Sequence of chain 1.H:
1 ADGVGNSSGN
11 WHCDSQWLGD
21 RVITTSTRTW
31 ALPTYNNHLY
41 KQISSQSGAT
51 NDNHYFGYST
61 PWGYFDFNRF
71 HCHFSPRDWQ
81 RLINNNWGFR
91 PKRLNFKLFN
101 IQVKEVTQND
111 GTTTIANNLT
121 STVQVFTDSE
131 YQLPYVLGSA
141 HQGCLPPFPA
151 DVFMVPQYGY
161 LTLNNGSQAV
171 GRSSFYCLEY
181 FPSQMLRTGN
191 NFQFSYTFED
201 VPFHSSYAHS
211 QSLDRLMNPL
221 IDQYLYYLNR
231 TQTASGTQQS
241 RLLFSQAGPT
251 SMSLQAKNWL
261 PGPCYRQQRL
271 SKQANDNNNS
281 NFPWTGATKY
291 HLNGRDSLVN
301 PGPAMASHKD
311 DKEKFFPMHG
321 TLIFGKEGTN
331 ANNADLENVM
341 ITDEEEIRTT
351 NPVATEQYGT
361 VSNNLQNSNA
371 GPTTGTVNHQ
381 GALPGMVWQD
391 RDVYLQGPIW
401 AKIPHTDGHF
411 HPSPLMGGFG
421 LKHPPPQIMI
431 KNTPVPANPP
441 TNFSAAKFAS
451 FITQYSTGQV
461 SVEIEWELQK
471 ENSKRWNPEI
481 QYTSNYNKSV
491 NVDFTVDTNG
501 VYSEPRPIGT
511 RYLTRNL

Sequence of chain 1.W:
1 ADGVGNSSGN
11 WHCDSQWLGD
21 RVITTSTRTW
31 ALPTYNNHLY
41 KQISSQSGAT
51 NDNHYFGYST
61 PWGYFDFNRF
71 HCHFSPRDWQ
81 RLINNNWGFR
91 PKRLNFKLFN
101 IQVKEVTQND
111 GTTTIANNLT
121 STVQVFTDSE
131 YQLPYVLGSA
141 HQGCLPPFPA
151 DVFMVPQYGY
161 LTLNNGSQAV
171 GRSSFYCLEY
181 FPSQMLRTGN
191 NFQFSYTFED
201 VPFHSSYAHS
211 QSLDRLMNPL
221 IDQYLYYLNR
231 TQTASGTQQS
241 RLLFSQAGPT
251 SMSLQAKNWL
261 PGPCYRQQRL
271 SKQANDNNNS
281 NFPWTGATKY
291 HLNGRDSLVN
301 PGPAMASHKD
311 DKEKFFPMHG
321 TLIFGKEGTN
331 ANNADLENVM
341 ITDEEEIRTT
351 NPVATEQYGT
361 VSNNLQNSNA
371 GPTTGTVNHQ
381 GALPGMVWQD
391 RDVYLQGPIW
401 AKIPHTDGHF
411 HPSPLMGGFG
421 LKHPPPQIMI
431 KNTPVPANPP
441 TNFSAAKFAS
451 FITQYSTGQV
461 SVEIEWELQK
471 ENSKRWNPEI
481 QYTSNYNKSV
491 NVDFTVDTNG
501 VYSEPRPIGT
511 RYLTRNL

Binding-site contacts:
Ligand atom N9 contacts residue HIS411 of chain 1.H at 4.5 Å.
Ligand atom C5 contacts residue PRO202 of chain 1.H at 3.9 Å (hydrophobic).
Ligand atom N9 contacts residue PRO412 of chain 1.H at 4.4 Å.
Ligand atom O4' contacts residue PRO202 of chain 1.H at 4.4 Å.
Ligand atom C5' contacts residue PRO202 of chain 1.H at 4.2 Å (hydrophobic).
Ligand atom N6 contacts residue VAL201 of chain 1.H at 4.5 Å.
Ligand atom C5 contacts residue PRO412 of chain 1.H at 4.1 Å (hydrophobic).
Ligand atom N1 contacts residue PRO202 of chain 1.H at 4.0 Å.
Ligand atom C8 contacts residue PRO202 of chain 1.H at 4.4 Å (hydrophobic).
Ligand atom N7 contacts residue SER413 of chain 1.H at 4.3 Å.
Ligand atom C6 contacts residue VAL201 of chain 1.H at 4.5 Å (hydrophobic).
Ligand atom C6 contacts residue PRO412 of chain 1.H at 3.6 Å (hydrophobic).
Ligand atom N1 contacts residue GLY420 of chain 1.H at 3.2 Å (h-bond).
Ligand atom O3P contacts residue PRO202 of chain 1.H at 4.1 Å.
Ligand atom N7 contacts residue PRO202 of chain 1.H at 4.2 Å.
Ligand atom O3' contacts residue HIS409 of chain 1.W at 4.4 Å.
Ligand atom N3 contacts residue PRO202 of chain 1.H at 4.2 Å.
Ligand atom N6 contacts residue PRO412 of chain 1.H at 3.6 Å.
Ligand atom O1P contacts residue PRO202 of chain 1.H at 4.1 Å.
Ligand atom N7 contacts residue HIS411 of chain 1.H at 3.7 Å.
Ligand atom P contacts residue PRO202 of chain 1.H at 4.4 Å.
Ligand atom C4 contacts residue PRO412 of chain 1.H at 4.1 Å (hydrophobic).
Ligand atom C4 contacts residue PRO202 of chain 1.H at 4.0 Å (hydrophobic).
Ligand atom N1 contacts residue PRO412 of chain 1.H at 3.7 Å.
Ligand atom C6 contacts residue GLY420 of chain 1.H at 4.3 Å.
Ligand atom N6 contacts residue SER413 of chain 1.H at 3.6 Å.
Ligand atom C6 contacts residue SER413 of chain 1.H at 4.4 Å.
Ligand atom N1 contacts residue VAL201 of chain 1.H at 4.0 Å.
Ligand atom C2 contacts residue GLY420 of chain 1.H at 3.8 Å.
Ligand atom C8 contacts residue HIS411 of chain 1.H at 3.4 Å.
Ligand atom N3 contacts residue PRO412 of chain 1.H at 4.0 Å.
Ligand atom N9 contacts residue PRO202 of chain 1.H at 4.3 Å.
Ligand atom C2' contacts residue HIS411 of chain 1.H at 4.3 Å.
Ligand atom C2 contacts residue PRO412 of chain 1.H at 4.2 Å (hydrophobic).
Ligand atom N6 contacts residue GLY420 of chain 1.H at 3.6 Å.
Ligand atom C6 contacts residue PRO202 of chain 1.H at 4.0 Å (hydrophobic).
Ligand atom C2 contacts residue PRO202 of chain 1.H at 4.0 Å (hydrophobic).
Ligand atom O5' contacts residue PRO202 of chain 1.H at 4.1 Å.

A small-molecule ligand and the protein it binds are described below.
Small molecule (SMILES): Nc1ncnc2c1ncn2[C@H]1C[C@H](O)[C@@H](COP(=O)(O)O)O1